The protein below binds the small molecule below.
Small molecule (SMILES): CC(=O)N[C@H](Cc1c[nH]cn1)C(=O)N1CCC[C@H]1C(=O)O

Sequence of chain 1.B:
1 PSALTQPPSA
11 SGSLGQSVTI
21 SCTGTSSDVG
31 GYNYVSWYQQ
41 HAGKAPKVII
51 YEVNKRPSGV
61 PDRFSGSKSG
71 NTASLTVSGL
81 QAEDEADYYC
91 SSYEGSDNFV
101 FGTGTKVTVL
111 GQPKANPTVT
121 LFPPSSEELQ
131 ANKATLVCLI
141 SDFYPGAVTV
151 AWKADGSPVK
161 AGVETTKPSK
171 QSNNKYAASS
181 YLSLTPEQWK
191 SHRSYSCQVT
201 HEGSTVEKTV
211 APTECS

Binding-site contacts:
Ligand atom CG contacts residue PHE99 of chain 1.A at 4.2 Å (hydrophobic).
Ligand atom CB contacts residue TYR93 of chain 1.B at 3.7 Å (hydrophobic).
Ligand atom CD2 contacts residue TYR93 of chain 1.B at 3.7 Å (hydrophobic).
Ligand atom O contacts residue TYR34 of chain 1.B at 3.6 Å.
Ligand atom CG contacts residue SER36 of chain 1.B at 3.9 Å.
Ligand atom OXT contacts residue TYR38 of chain 1.B at 4.2 Å.
Ligand atom CG contacts residue TYR93 of chain 1.B at 3.9 Å (hydrophobic).
Ligand atom CA contacts residue TYR38 of chain 1.B at 3.8 Å (hydrophobic).
Ligand atom CD2 contacts residue SER96 of chain 1.B at 4.0 Å.
Ligand atom C contacts residue PHE99 of chain 1.B at 3.7 Å (hydrophobic).
Ligand atom OXT contacts residue PHE99 of chain 1.A at 3.8 Å.
Ligand atom O contacts residue PHE99 of chain 1.B at 3.2 Å.
Ligand atom C contacts residue PHE99 of chain 1.A at 4.2 Å (hydrophobic).
Ligand atom C contacts residue TYR38 of chain 1.B at 4.1 Å (hydrophobic).
Ligand atom CB contacts residue PHE99 of chain 1.A at 3.3 Å (hydrophobic).
Ligand atom ND1 contacts residue GLU52 of chain 1.A at 4.3 Å.
Ligand atom O contacts residue TYR93 of chain 1.B at 3.1 Å.
Ligand atom NE2 contacts residue TYR93 of chain 1.B at 4.2 Å.
Ligand atom O contacts residue TYR38 of chain 1.A at 3.4 Å (h-bond).
Ligand atom N contacts residue TYR93 of chain 1.B at 3.7 Å.
Ligand atom CA contacts residue PHE99 of chain 1.A at 4.2 Å (hydrophobic).
Ligand atom CE1 contacts residue TYR51 of chain 1.A at 4.1 Å (hydrophobic).
Ligand atom NE2 contacts residue SER96 of chain 1.B at 4.5 Å.
Ligand atom C contacts residue TYR38 of chain 1.A at 3.6 Å (hydrophobic).
Ligand atom CA contacts residue TYR93 of chain 1.B at 4.0 Å (hydrophobic).
Ligand atom OXT contacts residue TYR38 of chain 1.A at 3.1 Å (h-bond).
Ligand atom O contacts residue PHE99 of chain 1.A at 3.9 Å.
Ligand atom CA contacts residue PHE99 of chain 1.B at 3.9 Å (hydrophobic).
Ligand atom CH3 contacts residue TYR93 of chain 1.B at 3.6 Å (hydrophobic).
Ligand atom CH3 contacts residue TYR34 of chain 1.B at 3.6 Å (hydrophobic).
Ligand atom NE2 contacts residue TYR51 of chain 1.A at 3.4 Å.
Ligand atom NE2 contacts residue GLU52 of chain 1.A at 3.9 Å.
Ligand atom CD2 contacts residue TYR51 of chain 1.A at 4.0 Å (hydrophobic).
Ligand atom CB contacts residue TYR38 of chain 1.B at 4.1 Å (hydrophobic).
Ligand atom C contacts residue TYR34 of chain 1.B at 4.0 Å (hydrophobic).
Ligand atom CE1 contacts residue GLU52 of chain 1.A at 3.4 Å.
Ligand atom C contacts residue TYR93 of chain 1.B at 3.4 Å (hydrophobic).
Ligand atom OXT contacts residue PHE99 of chain 1.B at 4.3 Å.

Sequence of chain 1.A:
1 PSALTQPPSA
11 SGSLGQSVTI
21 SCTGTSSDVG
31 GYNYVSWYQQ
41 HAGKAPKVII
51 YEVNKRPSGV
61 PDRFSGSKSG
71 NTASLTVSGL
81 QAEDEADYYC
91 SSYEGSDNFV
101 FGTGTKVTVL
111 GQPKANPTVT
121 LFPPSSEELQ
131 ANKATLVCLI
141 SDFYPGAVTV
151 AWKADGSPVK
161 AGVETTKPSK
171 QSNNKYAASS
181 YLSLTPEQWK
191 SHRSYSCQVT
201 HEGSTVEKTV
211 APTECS